A small-molecule ligand and the protein it binds are described below.
Small molecule (SMILES): CC(=O)N[C@@H]1[C@@H](O)[C@H](O)[C@@H](CO)O[C@H]1O

Sequence of chain 1.A:
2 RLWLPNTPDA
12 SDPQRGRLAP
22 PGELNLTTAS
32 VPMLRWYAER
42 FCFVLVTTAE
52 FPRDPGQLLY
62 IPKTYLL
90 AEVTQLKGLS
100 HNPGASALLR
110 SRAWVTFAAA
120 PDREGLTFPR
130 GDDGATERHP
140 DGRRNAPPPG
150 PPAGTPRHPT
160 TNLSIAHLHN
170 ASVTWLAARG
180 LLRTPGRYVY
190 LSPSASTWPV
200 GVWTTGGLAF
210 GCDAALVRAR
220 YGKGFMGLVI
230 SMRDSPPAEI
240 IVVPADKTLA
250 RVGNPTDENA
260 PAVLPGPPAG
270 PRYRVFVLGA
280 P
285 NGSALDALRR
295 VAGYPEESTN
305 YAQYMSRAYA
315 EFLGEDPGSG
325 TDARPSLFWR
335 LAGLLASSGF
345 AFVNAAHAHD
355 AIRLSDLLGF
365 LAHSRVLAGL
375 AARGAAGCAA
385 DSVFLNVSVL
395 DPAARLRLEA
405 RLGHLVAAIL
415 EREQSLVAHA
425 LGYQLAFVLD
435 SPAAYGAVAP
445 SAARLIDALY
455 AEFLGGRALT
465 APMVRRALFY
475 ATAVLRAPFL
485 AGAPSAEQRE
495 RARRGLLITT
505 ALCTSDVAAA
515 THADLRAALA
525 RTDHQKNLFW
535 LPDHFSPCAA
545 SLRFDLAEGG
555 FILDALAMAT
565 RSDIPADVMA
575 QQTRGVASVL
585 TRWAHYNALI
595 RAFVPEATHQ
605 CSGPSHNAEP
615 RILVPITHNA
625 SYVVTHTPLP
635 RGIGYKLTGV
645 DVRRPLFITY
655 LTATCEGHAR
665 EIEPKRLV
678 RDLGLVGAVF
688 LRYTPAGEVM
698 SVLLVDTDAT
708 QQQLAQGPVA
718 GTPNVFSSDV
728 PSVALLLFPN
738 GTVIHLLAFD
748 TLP

Binding-site contacts:
Ligand atom O7 contacts residue ASN26 of chain 1.A at 3.7 Å.
Ligand atom C2 contacts residue ASN26 of chain 1.A at 2.5 Å.
Ligand atom C8 contacts residue GLU24 of chain 1.A at 3.5 Å.
Ligand atom C7 contacts residue ASN26 of chain 1.A at 3.5 Å.
Ligand atom C4 contacts residue ASN26 of chain 1.A at 4.3 Å.
Ligand atom C3 contacts residue ASN26 of chain 1.A at 3.8 Å.
Ligand atom C7 contacts residue GLU24 of chain 1.A at 4.3 Å.
Ligand atom O5 contacts residue ASN26 of chain 1.A at 2.4 Å (h-bond).
Ligand atom C5 contacts residue ASN26 of chain 1.A at 3.7 Å.
Ligand atom N2 contacts residue ASN26 of chain 1.A at 2.9 Å (h-bond).
Ligand atom C1 contacts residue ASN26 of chain 1.A at 1.5 Å.